Binding-site contacts:
Ligand atom CD2 contacts residue MET49 of chain 1.A at 3.5 Å (hydrophobic).
Ligand atom CAH contacts residue CYS145 of chain 1.A at 2.7 Å (hydrophobic).
Ligand atom CBA contacts residue GLU166 of chain 1.A at 3.4 Å.
Ligand atom OBT contacts residue GLU166 of chain 1.A at 3.0 Å (salt-bridge).
Ligand atom CBJ contacts residue ARG188 of chain 1.A at 3.4 Å.
Ligand atom CAI contacts residue CYS145 of chain 1.A at 1.8 Å (hydrophobic).
Ligand atom CAP contacts residue GLY143 of chain 1.A at 3.5 Å.
Ligand atom CBO contacts residue THR190 of chain 1.A at 3.6 Å.
Ligand atom NAE contacts residue HIS164 of chain 1.A at 3.0 Å (h-bond).
Ligand atom OBR contacts residue CYS145 of chain 1.A at 2.6 Å (h-bond).
Ligand atom CAN contacts residue THR26 of chain 1.A at 3.2 Å.
Ligand atom CBN contacts residue THR190 of chain 1.A at 3.6 Å.
Ligand atom NAF contacts residue THR190 of chain 1.A at 3.3 Å.
Ligand atom CAJ contacts residue CYS145 of chain 1.A at 3.1 Å (hydrophobic).
Ligand atom CBI contacts residue ARG188 of chain 1.A at 3.6 Å.
Ligand atom CA contacts residue HIS164 of chain 1.A at 3.5 Å.
Ligand atom CAO contacts residue THR26 of chain 1.A at 3.3 Å.
Ligand atom OBS contacts residue SER144 of chain 1.A at 3.2 Å (h-bond).
Ligand atom CAI contacts residue HIS41 of chain 1.A at 3.6 Å.
Ligand atom C contacts residue HIS41 of chain 1.A at 3.6 Å.
Ligand atom CBK contacts residue GLN192 of chain 1.A at 3.4 Å.
Ligand atom CAM contacts residue CYS145 of chain 1.A at 2.7 Å (hydrophobic).
Ligand atom CBE contacts residue HIS41 of chain 1.A at 3.6 Å.
Ligand atom OBR contacts residue HIS41 of chain 1.A at 2.5 Å (h-bond).
Ligand atom CG contacts residue MET49 of chain 1.A at 3.6 Å (hydrophobic).
Ligand atom OBT contacts residue MET165 of chain 1.A at 3.2 Å.
Ligand atom C contacts residue HIS164 of chain 1.A at 3.6 Å.
Ligand atom NAE contacts residue CYS145 of chain 1.A at 3.1 Å (h-bond).
Ligand atom OBW contacts residue PRO168 of chain 1.A at 3.0 Å.
Ligand atom OBU contacts residue GLN189 of chain 1.A at 3.0 Å (h-bond).
Ligand atom NAE contacts residue HIS41 of chain 1.A at 3.6 Å (h-bond).
Ligand atom CAY contacts residue GLU166 of chain 1.A at 3.6 Å.
Ligand atom CBH contacts residue GLU166 of chain 1.A at 3.6 Å.
Ligand atom CAP contacts residue ASN142 of chain 1.A at 3.0 Å.
Ligand atom CBL contacts residue LEU167 of chain 1.A at 3.3 Å (hydrophobic).
Ligand atom CAK contacts residue ASN142 of chain 1.A at 3.5 Å.
Ligand atom OBS contacts residue GLY143 of chain 1.A at 3.0 Å (h-bond).
Ligand atom OBS contacts residue CYS145 of chain 1.A at 2.9 Å (h-bond).
Ligand atom NAC contacts residue GLU166 of chain 1.A at 2.9 Å (salt-bridge).
Ligand atom CBB contacts residue THR190 of chain 1.A at 3.6 Å.

This small molecule binds to this protein.
Small molecule (SMILES): CCC[C@H](NC(=O)[C@@H]1[C@H]2CCC[C@H]2CN1C(=O)[C@@H](NC(=O)[C@@H](NC(=O)c1cnccn1)C1CCCCC1)C(C)(C)C)[C@@H](O)C(=O)NC1CC1

Sequence of chain 1.A:
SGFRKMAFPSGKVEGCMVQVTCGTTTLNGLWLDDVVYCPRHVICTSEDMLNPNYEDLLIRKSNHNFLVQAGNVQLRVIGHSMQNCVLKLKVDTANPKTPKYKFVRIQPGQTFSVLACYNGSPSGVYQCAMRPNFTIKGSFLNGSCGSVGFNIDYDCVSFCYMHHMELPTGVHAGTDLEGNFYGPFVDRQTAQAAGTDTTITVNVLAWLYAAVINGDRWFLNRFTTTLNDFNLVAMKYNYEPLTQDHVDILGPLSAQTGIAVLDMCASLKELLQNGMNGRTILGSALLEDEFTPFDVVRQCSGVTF